Sequence of chain 3.C:
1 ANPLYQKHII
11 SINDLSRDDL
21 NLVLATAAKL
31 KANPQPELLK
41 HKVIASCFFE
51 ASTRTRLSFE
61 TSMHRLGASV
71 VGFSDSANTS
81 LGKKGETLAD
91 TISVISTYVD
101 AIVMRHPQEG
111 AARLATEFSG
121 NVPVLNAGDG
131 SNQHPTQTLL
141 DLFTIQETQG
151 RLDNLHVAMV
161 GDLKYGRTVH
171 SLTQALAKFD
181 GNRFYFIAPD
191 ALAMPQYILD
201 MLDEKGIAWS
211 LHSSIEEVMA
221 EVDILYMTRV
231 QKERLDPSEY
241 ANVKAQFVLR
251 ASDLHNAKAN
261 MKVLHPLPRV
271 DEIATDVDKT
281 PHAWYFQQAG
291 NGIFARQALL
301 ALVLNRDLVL

Binding-site contacts:
Ligand atom O5 contacts residue GLN231 of chain 3.C at 2.9 Å (h-bond).
Ligand atom O2 contacts residue HIS134 of chain 3.C at 3.5 Å.
Ligand atom O1 contacts residue THR55 of chain 3.C at 2.9 Å (h-bond).
Ligand atom O2P contacts residue SER80 of chain 2.C at 2.9 Å (h-bond).
Ligand atom C5 contacts residue ARG229 of chain 3.C at 3.5 Å.
Ligand atom O5 contacts residue ARG229 of chain 3.C at 2.9 Å (salt-bridge).
Ligand atom O1 contacts residue GLN137 of chain 3.C at 3.6 Å.
Ligand atom O1P contacts residue ARG105 of chain 3.C at 2.9 Å (salt-bridge).
Ligand atom O3 contacts residue ARG167 of chain 3.C at 2.8 Å (salt-bridge).
Ligand atom O2P contacts residue ARG54 of chain 3.C at 2.9 Å (salt-bridge).
Ligand atom O3P contacts residue ARG105 of chain 3.C at 3.3 Å (salt-bridge).
Ligand atom O1P contacts residue SER80 of chain 2.C at 3.1 Å (h-bond).
Ligand atom O3P contacts residue THR53 of chain 3.C at 3.5 Å (h-bond).
Ligand atom O3P contacts residue ARG54 of chain 3.C at 3.5 Å (salt-bridge).
Ligand atom C1P contacts residue ARG54 of chain 3.C at 3.3 Å.
Ligand atom P contacts residue THR53 of chain 3.C at 3.6 Å.
Ligand atom N2 contacts residue LEU267 of chain 3.C at 2.8 Å (h-bond).
Ligand atom O1P contacts residue LYS84 of chain 2.C at 2.8 Å (salt-bridge).
Ligand atom O3P contacts residue THR55 of chain 3.C at 2.7 Å (h-bond).
Ligand atom C4 contacts residue ARG167 of chain 3.C at 3.5 Å.
Ligand atom C3 contacts residue LEU267 of chain 3.C at 3.5 Å (hydrophobic).
Ligand atom O2 contacts residue ARG167 of chain 3.C at 2.7 Å (salt-bridge).
Ligand atom C1 contacts residue LEU267 of chain 3.C at 3.5 Å (hydrophobic).
Ligand atom O3 contacts residue LYS84 of chain 2.C at 3.0 Å (salt-bridge).
Ligand atom O4 contacts residue LYS84 of chain 2.C at 2.8 Å (salt-bridge).
Ligand atom C5 contacts residue LEU267 of chain 3.C at 3.6 Å (hydrophobic).
Ligand atom O4 contacts residue ARG229 of chain 3.C at 2.9 Å (salt-bridge).
Ligand atom C3 contacts residue THR168 of chain 3.C at 3.6 Å.
Ligand atom O1 contacts residue HIS134 of chain 3.C at 2.8 Å (h-bond).
Ligand atom O2P contacts residue THR53 of chain 3.C at 2.8 Å (h-bond).
Ligand atom P contacts residue SER80 of chain 2.C at 3.6 Å.
Ligand atom O3 contacts residue ARG105 of chain 3.C at 3.4 Å (salt-bridge).
Ligand atom C2 contacts residue THR168 of chain 3.C at 3.6 Å.
Ligand atom C5 contacts residue GLN231 of chain 3.C at 3.5 Å.
Ligand atom O3P contacts residue SER52 of chain 3.C at 2.5 Å (h-bond).
Ligand atom C1P contacts residue LEU267 of chain 3.C at 3.3 Å (hydrophobic).
Ligand atom P contacts residue SER52 of chain 3.C at 3.7 Å.
Ligand atom C4 contacts residue HIS134 of chain 3.C at 3.7 Å.
Ligand atom P contacts residue ARG105 of chain 3.C at 3.6 Å.
Ligand atom O1 contacts residue ARG105 of chain 3.C at 2.9 Å (salt-bridge).

Sequence of chain 2.C:
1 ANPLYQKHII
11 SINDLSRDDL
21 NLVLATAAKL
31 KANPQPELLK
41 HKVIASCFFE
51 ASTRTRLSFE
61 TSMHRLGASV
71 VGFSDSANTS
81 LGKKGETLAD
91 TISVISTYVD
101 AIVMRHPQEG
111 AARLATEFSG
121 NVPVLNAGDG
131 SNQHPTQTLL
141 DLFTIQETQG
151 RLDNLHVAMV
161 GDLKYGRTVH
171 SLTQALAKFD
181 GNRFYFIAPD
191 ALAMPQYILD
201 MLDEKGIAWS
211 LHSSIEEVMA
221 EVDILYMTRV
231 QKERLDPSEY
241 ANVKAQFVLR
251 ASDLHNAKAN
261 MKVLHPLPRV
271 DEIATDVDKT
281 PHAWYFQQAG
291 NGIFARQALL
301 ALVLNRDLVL

The protein below binds the small molecule below.
Small molecule (SMILES): O=C(O)C[C@H](NC(=O)CP(=O)(O)O)C(=O)O